Sequence of chain 1.R:
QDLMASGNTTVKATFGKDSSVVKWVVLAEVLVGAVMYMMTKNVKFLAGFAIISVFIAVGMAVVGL

Binding-site contacts:
Ligand atom O1 contacts residue LYS44 of chain 1.C at 3.5 Å.
Ligand atom O5 contacts residue LYS44 of chain 1.C at 4.3 Å.
Ligand atom O1 contacts residue VAL43 of chain 1.C at 3.0 Å (h-bond).
Ligand atom O5 contacts residue MET39 of chain 1.R at 2.8 Å (h-bond).
Ligand atom O2 contacts residue LYS44 of chain 1.C at 3.3 Å.
Ligand atom P1 contacts residue VAL43 of chain 1.C at 4.5 Å.
Ligand atom O3 contacts residue VAL32 of chain 1.Q at 3.4 Å.
Ligand atom C1 contacts residue VAL43 of chain 1.C at 3.5 Å (hydrophobic).
Ligand atom C2 contacts residue VAL43 of chain 1.C at 3.3 Å (hydrophobic).
Ligand atom O4 contacts residue MET38 of chain 1.R at 4.2 Å.
Ligand atom O4 contacts residue LYS44 of chain 1.C at 3.7 Å.
Ligand atom C3 contacts residue MET39 of chain 1.R at 3.6 Å (hydrophobic).
Ligand atom O2 contacts residue MET38 of chain 1.R at 3.7 Å.
Ligand atom P1 contacts residue LYS44 of chain 1.C at 4.0 Å.
Ligand atom C2 contacts residue VAL32 of chain 1.Q at 4.3 Å (hydrophobic).
Ligand atom O3 contacts residue MET39 of chain 1.R at 4.5 Å.
Ligand atom P1 contacts residue MET38 of chain 1.R at 4.0 Å.
Ligand atom C4 contacts residue MET39 of chain 1.R at 3.4 Å (hydrophobic).
Ligand atom O3 contacts residue MET38 of chain 1.R at 2.9 Å (h-bond).
Ligand atom C3 contacts residue MET38 of chain 1.R at 3.4 Å (hydrophobic).
Ligand atom O2 contacts residue MET39 of chain 1.R at 3.8 Å.
Ligand atom O4 contacts residue MET39 of chain 1.R at 3.9 Å.

Sequence of chain 1.C:
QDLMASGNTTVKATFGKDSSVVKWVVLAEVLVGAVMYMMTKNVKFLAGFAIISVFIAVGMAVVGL

A protein and the small-molecule ligand that binds it are described below.
Small molecule (SMILES): CCOP(=O)(O)OC[C@H](O)CO

Sequence of chain 1.Q:
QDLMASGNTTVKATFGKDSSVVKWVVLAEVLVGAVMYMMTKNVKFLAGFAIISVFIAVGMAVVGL